Binding-site contacts:
Ligand atom O3 contacts residue PHE246 of chain 2.B at 4.0 Å.
Ligand atom O5 contacts residue TRP381 of chain 2.B at 3.6 Å (h-bond).
Ligand atom C2 contacts residue ASN234 of chain 2.B at 4.1 Å.
Ligand atom C4 contacts residue ASP127 of chain 2.B at 3.6 Å.
Ligand atom C3 contacts residue PHE246 of chain 2.B at 3.9 Å (hydrophobic).
Ligand atom O4 contacts residue ASP127 of chain 2.B at 2.2 Å (salt-bridge).
Ligand atom C5 contacts residue ASN396 of chain 2.B at 3.8 Å.
Ligand atom C3 contacts residue ASP127 of chain 2.B at 3.6 Å.
Ligand atom O2 contacts residue GLU340 of chain 2.B at 2.5 Å (salt-bridge).
Ligand atom O2 contacts residue ASN234 of chain 2.B at 2.9 Å (h-bond).
Ligand atom O6 contacts residue GLU340 of chain 2.B at 3.0 Å (salt-bridge).
Ligand atom O5 contacts residue ASN396 of chain 2.B at 3.6 Å (h-bond).
Ligand atom O2 contacts residue TRP179 of chain 2.B at 3.6 Å.
Ligand atom O3 contacts residue TRP381 of chain 2.B at 3.4 Å.
Ligand atom C1 contacts residue TRP381 of chain 2.B at 3.9 Å (hydrophobic).
Ligand atom O4 contacts residue PHE128 of chain 2.B at 3.4 Å.
Ligand atom C3 contacts residue GLU340 of chain 2.B at 3.8 Å.
Ligand atom C2 contacts residue GLU235 of chain 2.B at 4.0 Å.
Ligand atom C2 contacts residue GLU340 of chain 2.B at 2.5 Å.
Ligand atom C1 contacts residue GLU340 of chain 2.B at 1.4 Å.
Ligand atom O6 contacts residue GLU235 of chain 2.B at 4.0 Å.
Ligand atom C6 contacts residue CYS342 of chain 2.B at 3.7 Å (hydrophobic).
Ligand atom O4 contacts residue TRP381 of chain 2.B at 3.4 Å (h-bond).
Ligand atom O3 contacts residue GLU340 of chain 2.B at 4.1 Å.
Ligand atom O5 contacts residue VAL398 of chain 2.B at 4.0 Å.
Ligand atom C4 contacts residue TRP381 of chain 2.B at 3.1 Å (hydrophobic).
Ligand atom O4 contacts residue ASN396 of chain 2.B at 3.2 Å (h-bond).
Ligand atom C3 contacts residue TRP381 of chain 2.B at 4.1 Å (hydrophobic).
Ligand atom O2 contacts residue GLU235 of chain 2.B at 3.8 Å.
Ligand atom O6 contacts residue TYR313 of chain 2.B at 2.9 Å.
Ligand atom O5 contacts residue PHE128 of chain 2.B at 4.1 Å.
Ligand atom C5 contacts residue TRP381 of chain 2.B at 3.8 Å (hydrophobic).
Ligand atom C4 contacts residue GLU340 of chain 2.B at 4.0 Å.
Ligand atom O3 contacts residue TRP179 of chain 2.B at 2.6 Å (h-bond).
Ligand atom C6 contacts residue GLU340 of chain 2.B at 2.5 Å.
Ligand atom C5 contacts residue GLU340 of chain 2.B at 3.8 Å.
Ligand atom O5 contacts residue CYS342 of chain 2.B at 3.6 Å (h-bond).
Ligand atom C3 contacts residue TRP179 of chain 2.B at 3.8 Å (hydrophobic).
Ligand atom O3 contacts residue ASP127 of chain 2.B at 3.1 Å (salt-bridge).
Ligand atom C6 contacts residue TYR313 of chain 2.B at 4.0 Å (hydrophobic).

Sequence of chain 2.B:
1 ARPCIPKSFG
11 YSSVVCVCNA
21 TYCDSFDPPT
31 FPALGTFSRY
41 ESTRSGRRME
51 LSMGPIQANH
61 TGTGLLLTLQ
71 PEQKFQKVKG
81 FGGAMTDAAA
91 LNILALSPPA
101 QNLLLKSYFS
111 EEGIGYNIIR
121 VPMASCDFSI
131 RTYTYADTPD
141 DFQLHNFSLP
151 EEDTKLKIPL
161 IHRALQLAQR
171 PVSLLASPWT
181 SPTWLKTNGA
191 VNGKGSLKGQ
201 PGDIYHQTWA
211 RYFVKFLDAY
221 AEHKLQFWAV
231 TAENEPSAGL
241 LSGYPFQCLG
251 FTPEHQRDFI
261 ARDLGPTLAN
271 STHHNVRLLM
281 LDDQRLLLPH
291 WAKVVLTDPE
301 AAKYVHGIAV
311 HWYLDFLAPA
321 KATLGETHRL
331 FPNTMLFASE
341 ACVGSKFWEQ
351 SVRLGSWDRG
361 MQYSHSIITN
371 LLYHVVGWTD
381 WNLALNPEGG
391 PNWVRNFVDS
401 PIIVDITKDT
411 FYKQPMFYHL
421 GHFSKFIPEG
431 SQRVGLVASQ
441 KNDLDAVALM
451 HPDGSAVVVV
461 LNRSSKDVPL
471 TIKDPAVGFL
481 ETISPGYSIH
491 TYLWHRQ

A protein and the small-molecule ligand that binds it are described below.
Small molecule (SMILES): OC1C(O)C(O)C(O)C(O)C1O